Binding-site contacts:
Ligand atom CB contacts residue THR368 of chain 1.B at 3.5 Å.
Ligand atom CZ contacts residue TYR167 of chain 1.B at 3.6 Å (hydrophobic).
Ligand atom CE1 contacts residue SER166 of chain 1.B at 3.7 Å.
Ligand atom O contacts residue GLY131 of chain 1.B at 3.0 Å (h-bond).
Ligand atom O contacts residue ASN159 of chain 1.B at 2.9 Å (h-bond).
Ligand atom CZ contacts residue LEU110 of chain 1.B at 3.6 Å (hydrophobic).
Ligand atom CB contacts residue SER369 of chain 1.B at 2.9 Å.
Ligand atom CD1 contacts residue LEU130 of chain 1.B at 3.5 Å (hydrophobic).
Ligand atom CE1 contacts residue GLY131 of chain 1.B at 3.4 Å.
Ligand atom O contacts residue GLY367 of chain 1.B at 3.6 Å.
Ligand atom CE1 contacts residue LEU130 of chain 1.B at 3.6 Å (hydrophobic).
Ligand atom CD1 contacts residue TRP104 of chain 1.B at 3.6 Å (hydrophobic).
Ligand atom CB contacts residue ASN159 of chain 1.B at 3.6 Å.
Ligand atom N contacts residue GLY131 of chain 1.B at 2.9 Å (h-bond).
Ligand atom CD2 contacts residue PHE99 of chain 1.B at 3.3 Å (hydrophobic).
Ligand atom C7 contacts residue GLY131 of chain 1.B at 3.5 Å.
Ligand atom N contacts residue GLY131 of chain 1.B at 3.1 Å (h-bond).
Ligand atom CD1 contacts residue HIS65 of chain 1.B at 3.5 Å.
Ligand atom O contacts residue LEU130 of chain 1.B at 3.2 Å.
Ligand atom CA contacts residue SER129 of chain 1.B at 3.7 Å.
Ligand atom C contacts residue HIS65 of chain 1.B at 3.6 Å.
Ligand atom CD2 contacts residue ASP30 of chain 1.B at 3.7 Å.
Ligand atom CA contacts residue ASN159 of chain 1.B at 3.6 Å.
Ligand atom CA contacts residue SER369 of chain 1.B at 2.4 Å.
Ligand atom O contacts residue SER369 of chain 1.B at 2.4 Å (h-bond).
Ligand atom CD1 contacts residue GLY131 of chain 1.B at 3.6 Å.
Ligand atom OXT contacts residue GLY132 of chain 1.B at 3.5 Å.
Ligand atom C contacts residue PHE99 of chain 1.B at 3.6 Å (hydrophobic).
Ligand atom O contacts residue THR368 of chain 1.B at 3.6 Å (h-bond).
Ligand atom O3 contacts residue PHE99 of chain 1.B at 3.6 Å.
Ligand atom CZ contacts residue SER166 of chain 1.B at 3.5 Å.
Ligand atom C contacts residue SER369 of chain 1.B at 1.4 Å.
Ligand atom CD1 contacts residue GLY158 of chain 1.B at 3.7 Å.
Ligand atom C contacts residue ASN159 of chain 1.B at 3.8 Å.
Ligand atom CA contacts residue PHE99 of chain 1.B at 3.6 Å (hydrophobic).
Ligand atom N contacts residue SER369 of chain 1.B at 2.5 Å (h-bond).
Ligand atom CE1 contacts residue LEU130 of chain 1.B at 3.5 Å (hydrophobic).
Ligand atom CD1 contacts residue GLY131 of chain 1.B at 3.7 Å.
Ligand atom CG contacts residue GLY158 of chain 1.B at 3.7 Å.
Ligand atom N contacts residue SER129 of chain 1.B at 3.0 Å (h-bond).

A small-molecule ligand and the protein it binds are described below.
Small molecule (SMILES): CC(C)C[C@H](NC(=O)[C@@H](NC(=O)N[C@@H](Cc1ccccc1)C(=O)O)[C@@H]1CCNC(=N)N1)C(=O)N[C@H](C=O)Cc1ccccc1

Sequence of chain 1.B:
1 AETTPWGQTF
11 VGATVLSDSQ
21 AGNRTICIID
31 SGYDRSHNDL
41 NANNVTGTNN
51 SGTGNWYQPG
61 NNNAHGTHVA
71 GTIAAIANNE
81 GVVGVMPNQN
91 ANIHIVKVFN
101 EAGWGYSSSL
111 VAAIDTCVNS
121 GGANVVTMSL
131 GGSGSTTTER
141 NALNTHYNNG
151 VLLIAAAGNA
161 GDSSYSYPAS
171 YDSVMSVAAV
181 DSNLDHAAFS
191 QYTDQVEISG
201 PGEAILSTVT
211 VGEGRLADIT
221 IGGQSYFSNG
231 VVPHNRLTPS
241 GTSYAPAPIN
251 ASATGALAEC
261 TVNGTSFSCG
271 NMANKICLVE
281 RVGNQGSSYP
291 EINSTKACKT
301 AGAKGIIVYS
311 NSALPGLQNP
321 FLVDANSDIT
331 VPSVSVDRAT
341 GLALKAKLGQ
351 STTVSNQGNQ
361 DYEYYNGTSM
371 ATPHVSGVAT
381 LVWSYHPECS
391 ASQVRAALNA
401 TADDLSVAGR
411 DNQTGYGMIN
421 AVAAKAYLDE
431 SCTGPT